Sequence of chain 1.A:
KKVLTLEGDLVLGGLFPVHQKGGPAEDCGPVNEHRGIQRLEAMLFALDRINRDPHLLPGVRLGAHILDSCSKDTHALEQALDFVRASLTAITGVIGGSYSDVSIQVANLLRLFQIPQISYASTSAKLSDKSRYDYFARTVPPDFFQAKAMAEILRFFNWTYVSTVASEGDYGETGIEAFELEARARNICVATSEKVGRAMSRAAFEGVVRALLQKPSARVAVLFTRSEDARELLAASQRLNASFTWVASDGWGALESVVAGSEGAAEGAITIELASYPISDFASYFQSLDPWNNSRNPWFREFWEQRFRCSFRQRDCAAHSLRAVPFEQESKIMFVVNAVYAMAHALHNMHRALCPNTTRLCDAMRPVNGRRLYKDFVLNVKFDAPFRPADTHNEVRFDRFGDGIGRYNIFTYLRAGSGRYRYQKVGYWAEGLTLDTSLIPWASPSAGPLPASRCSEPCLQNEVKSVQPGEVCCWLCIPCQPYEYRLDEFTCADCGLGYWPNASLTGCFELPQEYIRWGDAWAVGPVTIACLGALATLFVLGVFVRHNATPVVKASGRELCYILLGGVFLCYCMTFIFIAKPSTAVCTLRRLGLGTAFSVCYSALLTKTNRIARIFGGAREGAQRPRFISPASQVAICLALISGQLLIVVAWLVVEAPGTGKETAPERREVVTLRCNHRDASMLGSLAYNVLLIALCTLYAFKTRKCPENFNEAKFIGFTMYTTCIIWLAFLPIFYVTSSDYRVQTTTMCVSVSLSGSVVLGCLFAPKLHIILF

A protein and the small-molecule ligand that binds it are described below.
Small molecule (SMILES): CCCCn1ccc(N2CCC(c3ccccc3)CC2)c(Cl)c1=O

Binding-site contacts:
Ligand atom C16 contacts residue ASP717 of chain 1.A at 3.7 Å.
Ligand atom N20 contacts residue LEU724 of chain 1.A at 3.8 Å.
Ligand atom C10 contacts residue ASP717 of chain 1.A at 3.7 Å.
Ligand atom O01 contacts residue ASN727 of chain 1.A at 2.4 Å (h-bond).
Ligand atom C21 contacts residue PHE635 of chain 1.A at 3.7 Å (hydrophobic).
Ligand atom C15 contacts residue PHE768 of chain 1.A at 3.6 Å (hydrophobic).
Ligand atom C22 contacts residue TYR639 of chain 1.A at 3.3 Å (hydrophobic).
Ligand atom C08 contacts residue PHE768 of chain 1.A at 4.0 Å (hydrophobic).
Ligand atom C22 contacts residue TRP765 of chain 1.A at 3.3 Å (hydrophobic).
Ligand atom C02 contacts residue ASN727 of chain 1.A at 3.4 Å.
Ligand atom C03 contacts residue LEU631 of chain 1.A at 3.9 Å (hydrophobic).
Ligand atom C18 contacts residue LEU724 of chain 1.A at 3.6 Å (hydrophobic).
Ligand atom C23 contacts residue TYR639 of chain 1.A at 3.6 Å (hydrophobic).
Ligand atom C11 contacts residue ASP717 of chain 1.A at 3.2 Å.
Ligand atom C19 contacts residue TRP765 of chain 1.A at 3.3 Å (hydrophobic).
Ligand atom C14 contacts residue PHE772 of chain 1.A at 3.4 Å (hydrophobic).
Ligand atom C18 contacts residue TRP765 of chain 1.A at 3.9 Å (hydrophobic).
Ligand atom C12 contacts residue ASP717 of chain 1.A at 3.6 Å.
Ligand atom CL4 contacts residue LEU631 of chain 1.A at 3.7 Å.
Ligand atom CL4 contacts residue SER723 of chain 1.A at 3.4 Å.
Ligand atom O01 contacts residue PHE635 of chain 1.A at 4.0 Å.
Ligand atom C02 contacts residue LEU631 of chain 1.A at 4.0 Å (hydrophobic).
Ligand atom C08 contacts residue ASP717 of chain 1.A at 3.9 Å.
Ligand atom C19 contacts residue LEU724 of chain 1.A at 3.6 Å (hydrophobic).
Ligand atom C21 contacts residue ASN727 of chain 1.A at 3.4 Å.
Ligand atom C13 contacts residue ASP717 of chain 1.A at 3.9 Å.
Ligand atom O01 contacts residue LEU631 of chain 1.A at 3.7 Å.
Ligand atom C24 contacts residue ILE731 of chain 1.A at 3.6 Å (hydrophobic).
Ligand atom C13 contacts residue PHE772 of chain 1.A at 3.7 Å (hydrophobic).
Ligand atom C17 contacts residue MET720 of chain 1.A at 3.8 Å (hydrophobic).
Ligand atom C05 contacts residue LEU724 of chain 1.A at 3.8 Å (hydrophobic).
Ligand atom C15 contacts residue ASP717 of chain 1.A at 3.3 Å.
Ligand atom C21 contacts residue TYR639 of chain 1.A at 3.6 Å (hydrophobic).
Ligand atom C07 contacts residue LEU631 of chain 1.A at 3.6 Å (hydrophobic).
Ligand atom CL4 contacts residue MET720 of chain 1.A at 4.0 Å.
Ligand atom C21 contacts residue TRP765 of chain 1.A at 4.0 Å (hydrophobic).
Ligand atom N20 contacts residue ASN727 of chain 1.A at 3.9 Å.
Ligand atom C23 contacts residue ASN727 of chain 1.A at 3.7 Å.
Ligand atom C23 contacts residue ILE731 of chain 1.A at 3.9 Å (hydrophobic).
Ligand atom C14 contacts residue ASP717 of chain 1.A at 3.4 Å.